The small molecule below binds the protein below.
Small molecule (SMILES): NC[C@H]1O[C@H](O[C@H]2[C@H](O)[C@@H](O[C@H]3O[C@H](CO)[C@@H](O)[C@H](N)[C@H]3O)[C@H](N)C[C@@H]2N)[C@H](O)[C@@H](O)[C@@H]1O

Sequence of chain 1.A:
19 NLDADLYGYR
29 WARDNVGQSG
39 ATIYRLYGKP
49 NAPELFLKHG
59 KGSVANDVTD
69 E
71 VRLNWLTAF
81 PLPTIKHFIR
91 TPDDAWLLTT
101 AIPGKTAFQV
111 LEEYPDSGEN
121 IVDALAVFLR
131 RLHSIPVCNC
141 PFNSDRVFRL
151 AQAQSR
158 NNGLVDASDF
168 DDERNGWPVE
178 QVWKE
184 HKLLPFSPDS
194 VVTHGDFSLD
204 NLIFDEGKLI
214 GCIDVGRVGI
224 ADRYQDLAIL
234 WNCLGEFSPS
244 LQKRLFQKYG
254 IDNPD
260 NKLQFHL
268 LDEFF

Binding-site contacts:
Ligand atom N3 contacts residue ASP168 of chain 1.A at 2.9 Å (salt-bridge).
Ligand atom O11 contacts residue ASP168 of chain 1.A at 3.6 Å.
Ligand atom C11 contacts residue ASP269 of chain 1.A at 3.4 Å.
Ligand atom O8 contacts residue PHE272 of chain 1.A at 3.6 Å (h-bond).
Ligand atom O10 contacts residue ASP166 of chain 1.A at 3.9 Å.
Ligand atom O15 contacts residue CYS236 of chain 1.A at 3.8 Å.
Ligand atom O7 contacts residue ASP199 of chain 1.A at 2.5 Å (salt-bridge).
Ligand atom N4 contacts residue ASP168 of chain 1.A at 3.9 Å.
Ligand atom N3 contacts residue GLU270 of chain 1.A at 2.7 Å (salt-bridge).
Ligand atom O8 contacts residue GLN36 of chain 1.A at 2.8 Å (h-bond).
Ligand atom C12 contacts residue GLU270 of chain 1.A at 3.3 Å.
Ligand atom O13 contacts residue ASP166 of chain 1.A at 4.0 Å.
Ligand atom C15 contacts residue ASP168 of chain 1.A at 3.7 Å.
Ligand atom N3 contacts residue ASP166 of chain 1.A at 2.9 Å (salt-bridge).
Ligand atom N2 contacts residue ASP269 of chain 1.A at 2.7 Å (salt-bridge).
Ligand atom C3 contacts residue ASP199 of chain 1.A at 3.5 Å.
Ligand atom C7 contacts residue ASP166 of chain 1.A at 3.6 Å.
Ligand atom N1 contacts residue PHE272 of chain 1.A at 3.0 Å (h-bond).
Ligand atom C7 contacts residue GLU270 of chain 1.A at 3.5 Å.
Ligand atom C12 contacts residue ASP166 of chain 1.A at 3.8 Å.
Ligand atom C9 contacts residue ASP166 of chain 1.A at 3.8 Å.
Ligand atom C4 contacts residue GLN36 of chain 1.A at 3.6 Å.
Ligand atom C15 contacts residue ASN235 of chain 1.A at 3.6 Å.
Ligand atom C7 contacts residue ASP168 of chain 1.A at 3.8 Å.
Ligand atom O14 contacts residue CYS236 of chain 1.A at 3.6 Å.
Ligand atom N3 contacts residue PHE167 of chain 1.A at 3.7 Å.
Ligand atom O8 contacts residue ARG220 of chain 1.A at 3.4 Å (salt-bridge).
Ligand atom C5 contacts residue PHE272 of chain 1.A at 3.5 Å (hydrophobic).
Ligand atom C14 contacts residue ASP168 of chain 1.A at 3.9 Å.
Ligand atom N2 contacts residue PHE272 of chain 1.A at 2.8 Å (h-bond).
Ligand atom O5 contacts residue ASP166 of chain 1.A at 3.9 Å.
Ligand atom O14 contacts residue ASN235 of chain 1.A at 3.3 Å (h-bond).
Ligand atom C12 contacts residue ASP269 of chain 1.A at 3.6 Å.
Ligand atom C18 contacts residue CYS236 of chain 1.A at 3.9 Å (hydrophobic).
Ligand atom O11 contacts residue ASN235 of chain 1.A at 4.0 Å.
Ligand atom O13 contacts residue ASP168 of chain 1.A at 3.1 Å (salt-bridge).
Ligand atom C6 contacts residue PHE272 of chain 1.A at 3.1 Å (hydrophobic).
Ligand atom C10 contacts residue ASP166 of chain 1.A at 3.4 Å.
Ligand atom C8 contacts residue ASP166 of chain 1.A at 3.6 Å.
Ligand atom O13 contacts residue PHE167 of chain 1.A at 3.8 Å.